Binding-site contacts:
Ligand atom C1 contacts residue ASN45 of chain 1.A at 1.4 Å.
Ligand atom C3 contacts residue NAG1 of chain 1.K at 3.5 Å.
Ligand atom O4 contacts residue NAG1 of chain 1.K at 3.8 Å.
Ligand atom C7 contacts residue VAL43 of chain 1.A at 3.9 Å (hydrophobic).
Ligand atom O5 contacts residue ASN45 of chain 1.A at 2.4 Å (h-bond).
Ligand atom N2 contacts residue ASN45 of chain 1.A at 3.5 Å (h-bond).
Ligand atom C5 contacts residue NAG1 of chain 1.K at 4.4 Å.
Ligand atom C5 contacts residue ASN45 of chain 1.A at 3.1 Å.
Ligand atom O7 contacts residue NAG1 of chain 1.K at 3.1 Å (h-bond).
Ligand atom C8 contacts residue VAL43 of chain 1.A at 3.7 Å (hydrophobic).
Ligand atom C2 contacts residue ASN45 of chain 1.A at 2.5 Å.
Ligand atom O7 contacts residue VAL43 of chain 1.B at 4.1 Å.
Ligand atom C3 contacts residue ASN45 of chain 1.A at 3.5 Å.
Ligand atom C7 contacts residue NAG1 of chain 1.K at 4.2 Å.
Ligand atom C4 contacts residue NAG1 of chain 1.K at 3.2 Å.
Ligand atom C7 contacts residue ASN45 of chain 1.A at 4.3 Å.
Ligand atom O7 contacts residue ASN45 of chain 1.B at 4.4 Å.
Ligand atom O6 contacts residue ASN45 of chain 1.A at 2.8 Å (h-bond).
Ligand atom C4 contacts residue ASN45 of chain 1.A at 3.4 Å.
Ligand atom O3 contacts residue NAG1 of chain 1.K at 3.3 Å (h-bond).
Ligand atom N2 contacts residue VAL43 of chain 1.A at 4.4 Å.
Ligand atom C6 contacts residue ASN45 of chain 1.A at 3.1 Å.
Ligand atom C1 contacts residue NAG1 of chain 1.K at 4.3 Å.
Ligand atom O6 contacts residue NAG1 of chain 1.K at 3.7 Å.
Ligand atom C2 contacts residue NAG1 of chain 1.K at 3.5 Å.
Ligand atom O7 contacts residue VAL43 of chain 1.A at 4.3 Å.
Ligand atom O7 contacts residue ASN45 of chain 1.A at 4.4 Å.

Sequence of chain 1.B:
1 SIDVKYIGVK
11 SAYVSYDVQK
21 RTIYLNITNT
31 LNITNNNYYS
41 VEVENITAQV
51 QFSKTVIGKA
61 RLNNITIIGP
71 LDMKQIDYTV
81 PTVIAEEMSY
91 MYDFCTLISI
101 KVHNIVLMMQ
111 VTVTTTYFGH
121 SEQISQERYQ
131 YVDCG

Sequence of chain 1.A:
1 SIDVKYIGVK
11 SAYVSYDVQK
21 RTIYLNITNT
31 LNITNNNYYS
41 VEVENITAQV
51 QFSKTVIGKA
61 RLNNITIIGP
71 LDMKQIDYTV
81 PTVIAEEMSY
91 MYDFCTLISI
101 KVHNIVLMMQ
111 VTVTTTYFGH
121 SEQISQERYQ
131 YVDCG

This small molecule binds to this protein.
Small molecule (SMILES): CC(=O)N[C@@H]1[C@@H](O)[C@H](O)[C@@H](CO)O[C@H]1O